Sequence of chain 1.K:
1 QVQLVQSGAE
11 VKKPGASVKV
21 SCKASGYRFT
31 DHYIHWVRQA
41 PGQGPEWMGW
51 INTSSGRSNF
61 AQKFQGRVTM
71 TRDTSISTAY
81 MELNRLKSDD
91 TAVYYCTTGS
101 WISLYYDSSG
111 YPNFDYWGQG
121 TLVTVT

Sequence of chain 1.I:
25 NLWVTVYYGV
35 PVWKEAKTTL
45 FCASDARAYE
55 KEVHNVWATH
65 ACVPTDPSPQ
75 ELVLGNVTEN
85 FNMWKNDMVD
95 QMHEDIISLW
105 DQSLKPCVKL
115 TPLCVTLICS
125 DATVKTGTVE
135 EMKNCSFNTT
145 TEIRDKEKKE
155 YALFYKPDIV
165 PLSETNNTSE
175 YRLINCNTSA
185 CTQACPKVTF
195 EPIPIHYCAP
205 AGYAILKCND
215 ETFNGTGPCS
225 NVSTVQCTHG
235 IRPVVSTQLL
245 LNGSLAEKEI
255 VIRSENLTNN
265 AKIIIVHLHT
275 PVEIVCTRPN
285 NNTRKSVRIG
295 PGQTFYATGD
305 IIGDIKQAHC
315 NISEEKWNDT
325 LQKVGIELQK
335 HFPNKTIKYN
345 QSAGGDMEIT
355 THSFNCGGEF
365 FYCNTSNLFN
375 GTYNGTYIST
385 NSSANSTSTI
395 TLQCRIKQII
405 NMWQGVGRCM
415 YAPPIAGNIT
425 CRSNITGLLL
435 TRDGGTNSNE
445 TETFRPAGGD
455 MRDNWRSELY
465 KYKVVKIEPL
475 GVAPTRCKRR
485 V

Binding-site contacts:
Ligand atom O4 contacts residue PRO53 of chain 1.L at 3.5 Å.
Ligand atom C5 contacts residue ASN315 of chain 1.I at 3.6 Å.
Ligand atom O6 contacts residue GLU48 of chain 1.L at 3.0 Å (salt-bridge).
Ligand atom C8 contacts residue THR281 of chain 1.I at 3.8 Å.
Ligand atom O6 contacts residue HIS32 of chain 1.K at 3.5 Å.
Ligand atom C1 contacts residue ASN315 of chain 1.I at 1.4 Å.
Ligand atom O3 contacts residue TRP101 of chain 1.K at 3.3 Å.
Ligand atom C3 contacts residue ALA54 of chain 1.L at 3.7 Å (hydrophobic).
Ligand atom O3 contacts residue TYR44 of chain 1.L at 2.5 Å (h-bond).
Ligand atom C7 contacts residue ASN315 of chain 1.I at 3.2 Å.
Ligand atom N2 contacts residue ASN315 of chain 1.I at 2.9 Å (h-bond).
Ligand atom O6 contacts residue THR393 of chain 1.I at 3.0 Å (h-bond).
Ligand atom O6 contacts residue TYR116 of chain 1.K at 3.8 Å.
Ligand atom N2 contacts residue HIS313 of chain 1.I at 3.4 Å (h-bond).
Ligand atom O4 contacts residue ASN113 of chain 1.K at 3.3 Å.
Ligand atom C4 contacts residue ASP115 of chain 1.K at 3.4 Å.
Ligand atom C5 contacts residue THR395 of chain 1.I at 3.5 Å.
Ligand atom O5 contacts residue ASN315 of chain 1.I at 2.3 Å (h-bond).
Ligand atom O4 contacts residue ASP115 of chain 1.K at 2.4 Å (salt-bridge).
Ligand atom C1 contacts residue TYR106 of chain 1.K at 3.7 Å (hydrophobic).
Ligand atom O7 contacts residue ASN315 of chain 1.I at 3.1 Å (h-bond).
Ligand atom O3 contacts residue ALA54 of chain 1.L at 3.0 Å (h-bond).
Ligand atom C3 contacts residue TYR44 of chain 1.L at 3.5 Å (hydrophobic).
Ligand atom C6 contacts residue TRP101 of chain 1.K at 3.5 Å (hydrophobic).
Ligand atom O4 contacts residue TYR105 of chain 1.K at 3.9 Å.
Ligand atom C3 contacts residue TYR47 of chain 1.L at 3.7 Å (hydrophobic).
Ligand atom C3 contacts residue PRO53 of chain 1.L at 3.8 Å (hydrophobic).
Ligand atom C4 contacts residue ALA54 of chain 1.L at 3.6 Å (hydrophobic).
Ligand atom C1 contacts residue HIS313 of chain 1.I at 3.8 Å.
Ligand atom C3 contacts residue ASN315 of chain 1.I at 3.8 Å.
Ligand atom C2 contacts residue ASN315 of chain 1.I at 2.4 Å.
Ligand atom O3 contacts residue PRO53 of chain 1.L at 3.4 Å.
Ligand atom C6 contacts residue THR395 of chain 1.I at 3.4 Å.
Ligand atom C4 contacts residue TYR44 of chain 1.L at 3.7 Å (hydrophobic).
Ligand atom O4 contacts residue LYS51 of chain 1.L at 3.7 Å.
Ligand atom O4 contacts residue TYR44 of chain 1.L at 3.1 Å (h-bond).
Ligand atom O3 contacts residue TYR47 of chain 1.L at 3.0 Å (h-bond).
Ligand atom O5 contacts residue THR395 of chain 1.I at 3.1 Å (h-bond).
Ligand atom O4 contacts residue ALA54 of chain 1.L at 2.7 Å (h-bond).
Ligand atom C1 contacts residue THR395 of chain 1.I at 3.8 Å.

Sequence of chain 1.L:
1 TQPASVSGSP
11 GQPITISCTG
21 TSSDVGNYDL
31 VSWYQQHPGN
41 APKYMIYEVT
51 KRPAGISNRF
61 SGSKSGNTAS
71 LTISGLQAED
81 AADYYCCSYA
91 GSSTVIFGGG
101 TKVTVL

This small molecule binds to this protein.
Small molecule (SMILES): CC(=O)N[C@H]1[C@H](O[C@H]2[C@H](O)[C@@H](NC(C)=O)CO[C@@H]2CO)O[C@H](CO)[C@@H](O[C@@H]2O[C@H](CO[C@H]3O[C@H](CO)[C@@H](O)[C@H](O)[C@@H]3O)[C@@H](O)[C@H](O[C@H]3O[C@H](CO)[C@@H](O)[C@H](O)[C@@H]3O[C@H]3O[C@H](CO)[C@@H](O)[C@H](O)[C@@H]3O[C@H]3O[C@H](CO)[C@@H](O)[C@H](O)[C@@H]3O)[C@@H]2O)[C@@H]1O